The small molecule below binds the protein below.
Small molecule (SMILES): O=S(=O)(NC1CCCC1)C1CCOCC1

Sequence of chain 1.A:
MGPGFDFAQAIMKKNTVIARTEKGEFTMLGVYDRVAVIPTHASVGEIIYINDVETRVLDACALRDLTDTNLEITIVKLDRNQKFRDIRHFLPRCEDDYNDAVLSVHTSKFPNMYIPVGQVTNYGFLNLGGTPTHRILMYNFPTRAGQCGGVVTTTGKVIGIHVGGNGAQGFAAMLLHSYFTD

Binding-site contacts:
Ligand atom C4 contacts residue HIS177 of chain 1.A at 3.6 Å.
Ligand atom C4 contacts residue LEU91 of chain 1.A at 3.5 Å (hydrophobic).
Ligand atom C3 contacts residue HIS177 of chain 1.A at 3.7 Å.
Ligand atom N contacts residue ARG93 of chain 1.A at 4.3 Å.
Ligand atom C4 contacts residue ARG93 of chain 1.A at 4.0 Å.
Ligand atom S contacts residue LYS157 of chain 1.A at 3.8 Å.
Ligand atom C1 contacts residue HIS89 of chain 1.A at 4.4 Å.
Ligand atom C4 contacts residue ARG88 of chain 1.A at 3.7 Å.
Ligand atom C6 contacts residue HIS89 of chain 1.A at 3.2 Å.
Ligand atom C3 contacts residue ARG88 of chain 1.A at 4.2 Å.
Ligand atom C6 contacts residue LYS157 of chain 1.A at 3.5 Å.
Ligand atom C6 contacts residue PHE90 of chain 1.A at 3.9 Å (hydrophobic).
Ligand atom C5 contacts residue LYS157 of chain 1.A at 3.9 Å.
Ligand atom C5 contacts residue HIS89 of chain 1.A at 3.5 Å.
Ligand atom C7 contacts residue LYS157 of chain 1.A at 3.9 Å.
Ligand atom C7 contacts residue GLY156 of chain 1.A at 3.2 Å.
Ligand atom C7 contacts residue PHE90 of chain 1.A at 3.8 Å (hydrophobic).
Ligand atom C9 contacts residue LYS157 of chain 1.A at 3.9 Å.
Ligand atom C contacts residue LEU91 of chain 1.A at 3.7 Å (hydrophobic).
Ligand atom N contacts residue PRO92 of chain 1.A at 4.4 Å.
Ligand atom C7 contacts residue HIS89 of chain 1.A at 3.5 Å.
Ligand atom O2 contacts residue LYS157 of chain 1.A at 3.8 Å.
Ligand atom C contacts residue ARG93 of chain 1.A at 4.2 Å.
Ligand atom O contacts residue PRO92 of chain 1.A at 3.5 Å.
Ligand atom C6 contacts residue GLY156 of chain 1.A at 4.3 Å.
Ligand atom C contacts residue HIS89 of chain 1.A at 3.2 Å.
Ligand atom S contacts residue LEU91 of chain 1.A at 4.0 Å.
Ligand atom C4 contacts residue HIS89 of chain 1.A at 3.7 Å.
Ligand atom N contacts residue LEU91 of chain 1.A at 2.9 Å (h-bond).
Ligand atom C2 contacts residue ARG93 of chain 1.A at 3.7 Å.
Ligand atom C3 contacts residue HIS89 of chain 1.A at 3.9 Å.
Ligand atom C6 contacts residue LEU91 of chain 1.A at 4.3 Å (hydrophobic).
Ligand atom C3 contacts residue ARG93 of chain 1.A at 4.1 Å.
Ligand atom C1 contacts residue ARG93 of chain 1.A at 3.6 Å.
Ligand atom O contacts residue LEU91 of chain 1.A at 3.8 Å.
Ligand atom S contacts residue HIS89 of chain 1.A at 4.4 Å.
Ligand atom O2 contacts residue GLY156 of chain 1.A at 3.5 Å (h-bond).
Ligand atom N contacts residue HIS89 of chain 1.A at 3.7 Å.
Ligand atom O contacts residue LYS157 of chain 1.A at 2.6 Å (salt-bridge).
Ligand atom O contacts residue ARG93 of chain 1.A at 4.1 Å.